This protein binds this small molecule.
Small molecule (SMILES): CC(=O)N[C@H]1[C@H](O[C@H]2[C@H](O)[C@@H](NC(C)=O)CO[C@@H]2CO)O[C@H](CO)[C@@H](O)[C@@H]1O

Binding-site contacts:
Ligand atom C2 contacts residue THR156 of chain 42.A at 3.9 Å.
Ligand atom C1 contacts residue THR156 of chain 42.A at 3.4 Å.
Ligand atom O7 contacts residue ASN154 of chain 42.A at 3.3 Å (h-bond).
Ligand atom N2 contacts residue ASN154 of chain 42.A at 3.8 Å.
Ligand atom N2 contacts residue THR156 of chain 42.A at 3.8 Å.
Ligand atom O5 contacts residue THR156 of chain 42.A at 4.2 Å.
Ligand atom C1 contacts residue ASN154 of chain 42.A at 3.0 Å.
Ligand atom C7 contacts residue GLY150 of chain 42.A at 4.3 Å.
Ligand atom O7 contacts residue GLY150 of chain 42.A at 3.4 Å (h-bond).
Ligand atom C1 contacts residue MET151 of chain 42.A at 4.4 Å (hydrophobic).
Ligand atom C8 contacts residue ASN154 of chain 42.A at 3.9 Å.
Ligand atom O5 contacts residue ASN154 of chain 42.A at 4.0 Å.
Ligand atom C2 contacts residue ASN154 of chain 42.A at 4.0 Å.
Ligand atom C7 contacts residue ASN154 of chain 42.A at 3.5 Å.
Ligand atom C3 contacts residue THR156 of chain 42.A at 4.0 Å.
Ligand atom C5 contacts residue THR156 of chain 42.A at 4.3 Å.

Sequence of chain 42.A:
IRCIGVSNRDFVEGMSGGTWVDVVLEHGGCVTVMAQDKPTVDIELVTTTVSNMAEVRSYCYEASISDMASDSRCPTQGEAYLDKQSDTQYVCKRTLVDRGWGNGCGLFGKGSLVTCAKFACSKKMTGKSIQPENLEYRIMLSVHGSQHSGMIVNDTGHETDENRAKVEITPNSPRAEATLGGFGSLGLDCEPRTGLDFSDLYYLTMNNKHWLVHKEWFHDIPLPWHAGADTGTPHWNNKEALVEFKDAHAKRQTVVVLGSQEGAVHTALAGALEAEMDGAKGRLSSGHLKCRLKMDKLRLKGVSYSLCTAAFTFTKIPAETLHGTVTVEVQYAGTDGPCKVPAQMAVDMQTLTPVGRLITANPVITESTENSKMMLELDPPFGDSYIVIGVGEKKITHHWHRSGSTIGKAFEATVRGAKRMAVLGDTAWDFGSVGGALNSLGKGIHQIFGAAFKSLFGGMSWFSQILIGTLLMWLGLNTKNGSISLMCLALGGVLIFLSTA